Binding-site contacts:
Ligand atom C7 contacts residue PHE3 of chain 2.A at 3.4 Å (hydrophobic).
Ligand atom O6 contacts residue ASP2 of chain 2.A at 2.6 Å (salt-bridge).
Ligand atom C3 contacts residue ASP2 of chain 2.A at 4.2 Å.
Ligand atom C8 contacts residue ASN5 of chain 2.A at 4.2 Å.
Ligand atom N2 contacts residue ASP2 of chain 2.A at 3.7 Å.
Ligand atom O4 contacts residue ASN154 of chain 2.A at 4.4 Å.
Ligand atom C6 contacts residue ASP2 of chain 2.A at 3.5 Å.
Ligand atom C3 contacts residue ASN5 of chain 2.A at 3.8 Å.
Ligand atom N2 contacts residue PHE3 of chain 2.A at 2.8 Å (h-bond).
Ligand atom C7 contacts residue ASN5 of chain 2.A at 3.7 Å.
Ligand atom C1 contacts residue PHE3 of chain 2.A at 3.8 Å (hydrophobic).
Ligand atom C1 contacts residue ASN5 of chain 2.A at 1.4 Å.
Ligand atom C8 contacts residue ASP2 of chain 2.A at 4.5 Å.
Ligand atom N2 contacts residue ASN5 of chain 2.A at 2.9 Å (h-bond).
Ligand atom O7 contacts residue PHE3 of chain 2.A at 3.3 Å (h-bond).
Ligand atom C3 contacts residue PHE3 of chain 2.A at 4.4 Å (hydrophobic).
Ligand atom O5 contacts residue ASP2 of chain 2.A at 3.6 Å.
Ligand atom C6 contacts residue ASN154 of chain 2.A at 3.7 Å.
Ligand atom C2 contacts residue ASN5 of chain 2.A at 2.5 Å.
Ligand atom C7 contacts residue ASP2 of chain 2.A at 3.7 Å.
Ligand atom C5 contacts residue ASN154 of chain 2.A at 3.3 Å.
Ligand atom O3 contacts residue ASP2 of chain 2.A at 3.3 Å.
Ligand atom C2 contacts residue PHE3 of chain 2.A at 3.8 Å (hydrophobic).
Ligand atom C4 contacts residue ASN154 of chain 2.A at 4.4 Å.
Ligand atom O7 contacts residue ASP2 of chain 2.A at 3.6 Å.
Ligand atom C1 contacts residue ASN154 of chain 2.A at 3.9 Å.
Ligand atom C4 contacts residue ASN5 of chain 2.A at 4.2 Å.
Ligand atom O5 contacts residue ASN5 of chain 2.A at 2.3 Å (h-bond).
Ligand atom O5 contacts residue ASN154 of chain 2.A at 3.8 Å.
Ligand atom C5 contacts residue ASN5 of chain 2.A at 3.6 Å.
Ligand atom C5 contacts residue ASP2 of chain 2.A at 4.2 Å.

Sequence of chain 2.A:
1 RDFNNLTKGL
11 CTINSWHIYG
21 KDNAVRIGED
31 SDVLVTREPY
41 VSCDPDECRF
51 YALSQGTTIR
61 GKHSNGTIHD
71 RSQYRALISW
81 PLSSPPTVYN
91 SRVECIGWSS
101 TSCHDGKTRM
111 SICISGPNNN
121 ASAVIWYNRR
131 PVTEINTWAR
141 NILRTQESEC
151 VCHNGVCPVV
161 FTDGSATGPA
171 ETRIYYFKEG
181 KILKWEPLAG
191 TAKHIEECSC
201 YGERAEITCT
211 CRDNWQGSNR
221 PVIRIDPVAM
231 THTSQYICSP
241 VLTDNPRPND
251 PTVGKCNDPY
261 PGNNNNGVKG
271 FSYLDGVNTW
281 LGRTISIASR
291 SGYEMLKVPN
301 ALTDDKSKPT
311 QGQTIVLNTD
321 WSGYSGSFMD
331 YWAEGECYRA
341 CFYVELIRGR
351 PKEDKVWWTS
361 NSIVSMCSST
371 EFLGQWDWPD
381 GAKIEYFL

A protein and the small-molecule ligand that binds it are described below.
Small molecule (SMILES): CC(=O)N[C@H]1[C@H](O[C@H]2[C@H](O)[C@@H](NC(C)=O)CO[C@@H]2CO)O[C@H](CO)[C@@H](O)[C@@H]1O